Binding-site contacts:
Ligand atom C51 contacts residue TRP88 of chain 1.C at 3.7 Å (hydrophobic).
Ligand atom O22 contacts residue HIS57 of chain 1.C at 3.5 Å.
Ligand atom O16 contacts residue GLN61 of chain 1.C at 3.6 Å (h-bond).
Ligand atom C50 contacts residue TRP88 of chain 1.C at 3.7 Å (hydrophobic).
Ligand atom O18 contacts residue LYS91 of chain 1.C at 2.8 Å (salt-bridge).
Ligand atom O18 contacts residue GLN56 of chain 1.C at 3.4 Å.
Ligand atom O17 contacts residue GLY33 of chain 1.D at 3.3 Å.
Ligand atom O21 contacts residue GLN56 of chain 1.C at 3.7 Å.
Ligand atom O16 contacts residue TRP88 of chain 1.C at 3.6 Å.
Ligand atom O19 contacts residue GLU51 of chain 1.C at 4.2 Å.
Ligand atom C44 contacts residue TRP88 of chain 1.C at 4.1 Å (hydrophobic).
Ligand atom O22 contacts residue GLN61 of chain 1.C at 2.9 Å (h-bond).
Ligand atom C48 contacts residue LYS91 of chain 1.C at 3.9 Å.
Ligand atom O15 contacts residue TRP88 of chain 1.C at 3.6 Å.
Ligand atom O18 contacts residue GLU51 of chain 1.C at 2.6 Å (salt-bridge).
Ligand atom C47 contacts residue ASN90 of chain 1.C at 3.7 Å.
Ligand atom N11 contacts residue GLY33 of chain 1.D at 3.6 Å.
Ligand atom N11 contacts residue TYR12 of chain 1.C at 3.6 Å.
Ligand atom O16 contacts residue GLY33 of chain 1.D at 2.8 Å (h-bond).
Ligand atom C47 contacts residue TRP88 of chain 1.C at 3.6 Å (hydrophobic).
Ligand atom C51 contacts residue GLN61 of chain 1.C at 4.0 Å.
Ligand atom C47 contacts residue LYS91 of chain 1.C at 3.6 Å.
Ligand atom O19 contacts residue LYS91 of chain 1.C at 2.8 Å (salt-bridge).
Ligand atom C46 contacts residue LYS91 of chain 1.C at 3.8 Å.
Ligand atom C51 contacts residue GLN56 of chain 1.C at 4.0 Å.
Ligand atom O19 contacts residue TRP88 of chain 1.C at 3.8 Å.
Ligand atom C48 contacts residue ASN90 of chain 1.C at 4.0 Å.
Ligand atom O22 contacts residue TRP88 of chain 1.C at 3.7 Å.
Ligand atom C46 contacts residue GLU51 of chain 1.C at 3.4 Å.
Ligand atom C51 contacts residue HIS57 of chain 1.C at 3.3 Å.
Ligand atom C43 contacts residue TRP88 of chain 1.C at 4.0 Å (hydrophobic).
Ligand atom C42 contacts residue TYR12 of chain 1.C at 4.3 Å (hydrophobic).
Ligand atom C46 contacts residue TRP88 of chain 1.C at 3.6 Å (hydrophobic).
Ligand atom O17 contacts residue TYR12 of chain 1.C at 3.6 Å.
Ligand atom O16 contacts residue TYR12 of chain 1.C at 3.7 Å.
Ligand atom C50 contacts residue GLN56 of chain 1.C at 4.3 Å.
Ligand atom O22 contacts residue GLN56 of chain 1.C at 3.8 Å.
Ligand atom O16 contacts residue ALA32 of chain 1.D at 3.8 Å.
Ligand atom O19 contacts residue ASN90 of chain 1.C at 2.7 Å (h-bond).
Ligand atom O20 contacts residue ASN90 of chain 1.C at 2.9 Å (h-bond).

Sequence of chain 1.D:
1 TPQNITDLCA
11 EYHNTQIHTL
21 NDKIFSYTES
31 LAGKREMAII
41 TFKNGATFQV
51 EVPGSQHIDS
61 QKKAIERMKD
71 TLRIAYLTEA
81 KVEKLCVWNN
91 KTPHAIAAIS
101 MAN

Sequence of chain 1.C:
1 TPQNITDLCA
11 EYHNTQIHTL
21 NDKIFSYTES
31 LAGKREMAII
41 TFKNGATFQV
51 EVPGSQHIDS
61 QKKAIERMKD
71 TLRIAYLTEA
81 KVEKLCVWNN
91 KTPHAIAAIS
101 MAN

The protein below binds the small molecule below.
Small molecule (SMILES): NC(COC(=O)NCCCN1CCN(CCCNC(=O)c2cc(O[C@H]3O[C@H](CO)[C@H](O)[C@H](O)[C@H]3O)cc([N+](=O)[O-])c2)CC1)COC(=O)NCCCN1CCN(CCCNC(=O)c2cc(O[C@H]3O[C@@H](CO)[C@@H](O)[C@@H](O)[C@H]3O)cc([N+](=O)[O-])c2)CC1